Sequence of chain 1.B:
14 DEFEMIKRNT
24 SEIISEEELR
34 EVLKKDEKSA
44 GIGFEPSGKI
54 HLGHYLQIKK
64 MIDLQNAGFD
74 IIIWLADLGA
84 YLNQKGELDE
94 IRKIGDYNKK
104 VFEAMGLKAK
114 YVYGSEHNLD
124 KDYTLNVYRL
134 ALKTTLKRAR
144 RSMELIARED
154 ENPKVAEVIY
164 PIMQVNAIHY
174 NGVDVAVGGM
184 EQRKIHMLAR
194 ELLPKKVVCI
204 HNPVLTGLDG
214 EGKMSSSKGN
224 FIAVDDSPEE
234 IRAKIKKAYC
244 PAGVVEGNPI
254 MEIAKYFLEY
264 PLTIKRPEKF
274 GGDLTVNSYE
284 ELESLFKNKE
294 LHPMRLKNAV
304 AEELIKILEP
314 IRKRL

A protein and the small-molecule ligand that binds it are described below.
Small molecule (SMILES): N[C@@H](CC1=C2C=CCC=CC2=CC1)C(=O)O

Binding-site contacts:
Ligand atom C11 contacts residue GLN167 of chain 1.B at 3.6 Å.
Ligand atom C7 contacts residue GLN167 of chain 1.B at 3.8 Å.
Ligand atom O4 contacts residue GLN185 of chain 1.B at 2.9 Å (h-bond).
Ligand atom C9 contacts residue TRP77 of chain 1.B at 3.9 Å (hydrophobic).
Ligand atom C12 contacts residue GLN167 of chain 1.B at 3.8 Å.
Ligand atom C3 contacts residue TYR163 of chain 1.B at 3.8 Å (hydrophobic).
Ligand atom C13 contacts residue GLY82 of chain 1.B at 3.6 Å.
Ligand atom C12 contacts residue ALA79 of chain 1.B at 3.5 Å (hydrophobic).
Ligand atom C3 contacts residue GLN185 of chain 1.B at 3.5 Å.
Ligand atom C10 contacts residue ALA79 of chain 1.B at 4.0 Å (hydrophobic).
Ligand atom N17 contacts residue TYR163 of chain 1.B at 3.1 Å (h-bond).
Ligand atom C15 contacts residue TRP77 of chain 1.B at 3.8 Å (hydrophobic).
Ligand atom O5 contacts residue GLU48 of chain 1.B at 3.6 Å (salt-bridge).
Ligand atom C13 contacts residue TYR163 of chain 1.B at 3.9 Å (hydrophobic).
Ligand atom C6 contacts residue TYR163 of chain 1.B at 3.3 Å (hydrophobic).
Ligand atom C13 contacts residue ALA79 of chain 1.B at 4.0 Å (hydrophobic).
Ligand atom C9 contacts residue GLY46 of chain 1.B at 3.8 Å.
Ligand atom O4 contacts residue TYR163 of chain 1.B at 3.8 Å.
Ligand atom C8 contacts residue PG41 of chain 1.L at 3.9 Å.
Ligand atom C10 contacts residue GLN167 of chain 1.B at 3.7 Å.
Ligand atom C9 contacts residue GLN167 of chain 1.B at 3.9 Å.
Ligand atom C16 contacts residue GLN167 of chain 1.B at 3.4 Å.
Ligand atom O4 contacts residue ILE149 of chain 1.B at 4.0 Å.
Ligand atom C15 contacts residue MET166 of chain 1.B at 3.6 Å (hydrophobic).
Ligand atom C6 contacts residue GLU48 of chain 1.B at 3.9 Å.
Ligand atom C15 contacts residue GLN167 of chain 1.B at 3.3 Å.
Ligand atom N17 contacts residue GLN167 of chain 1.B at 2.9 Å (h-bond).
Ligand atom C10 contacts residue TRP77 of chain 1.B at 3.9 Å (hydrophobic).
Ligand atom C12 contacts residue TYR163 of chain 1.B at 3.4 Å (hydrophobic).
Ligand atom C1 contacts residue GLN185 of chain 1.B at 3.6 Å.
Ligand atom N17 contacts residue GLN185 of chain 1.B at 2.8 Å (h-bond).
Ligand atom C16 contacts residue ALA170 of chain 1.B at 4.0 Å (hydrophobic).
Ligand atom C8 contacts residue GLY46 of chain 1.B at 3.4 Å.
Ligand atom C11 contacts residue ALA79 of chain 1.B at 3.5 Å (hydrophobic).
Ligand atom C14 contacts residue GLN167 of chain 1.B at 3.8 Å.
Ligand atom C1 contacts residue TYR163 of chain 1.B at 3.6 Å (hydrophobic).
Ligand atom C9 contacts residue PG41 of chain 1.L at 3.9 Å.
Ligand atom O5 contacts residue PHE47 of chain 1.B at 4.0 Å.
Ligand atom C7 contacts residue ALA79 of chain 1.B at 3.8 Å (hydrophobic).
Ligand atom C16 contacts residue TRP77 of chain 1.B at 3.5 Å (hydrophobic).